Sequence of chain 1.C:
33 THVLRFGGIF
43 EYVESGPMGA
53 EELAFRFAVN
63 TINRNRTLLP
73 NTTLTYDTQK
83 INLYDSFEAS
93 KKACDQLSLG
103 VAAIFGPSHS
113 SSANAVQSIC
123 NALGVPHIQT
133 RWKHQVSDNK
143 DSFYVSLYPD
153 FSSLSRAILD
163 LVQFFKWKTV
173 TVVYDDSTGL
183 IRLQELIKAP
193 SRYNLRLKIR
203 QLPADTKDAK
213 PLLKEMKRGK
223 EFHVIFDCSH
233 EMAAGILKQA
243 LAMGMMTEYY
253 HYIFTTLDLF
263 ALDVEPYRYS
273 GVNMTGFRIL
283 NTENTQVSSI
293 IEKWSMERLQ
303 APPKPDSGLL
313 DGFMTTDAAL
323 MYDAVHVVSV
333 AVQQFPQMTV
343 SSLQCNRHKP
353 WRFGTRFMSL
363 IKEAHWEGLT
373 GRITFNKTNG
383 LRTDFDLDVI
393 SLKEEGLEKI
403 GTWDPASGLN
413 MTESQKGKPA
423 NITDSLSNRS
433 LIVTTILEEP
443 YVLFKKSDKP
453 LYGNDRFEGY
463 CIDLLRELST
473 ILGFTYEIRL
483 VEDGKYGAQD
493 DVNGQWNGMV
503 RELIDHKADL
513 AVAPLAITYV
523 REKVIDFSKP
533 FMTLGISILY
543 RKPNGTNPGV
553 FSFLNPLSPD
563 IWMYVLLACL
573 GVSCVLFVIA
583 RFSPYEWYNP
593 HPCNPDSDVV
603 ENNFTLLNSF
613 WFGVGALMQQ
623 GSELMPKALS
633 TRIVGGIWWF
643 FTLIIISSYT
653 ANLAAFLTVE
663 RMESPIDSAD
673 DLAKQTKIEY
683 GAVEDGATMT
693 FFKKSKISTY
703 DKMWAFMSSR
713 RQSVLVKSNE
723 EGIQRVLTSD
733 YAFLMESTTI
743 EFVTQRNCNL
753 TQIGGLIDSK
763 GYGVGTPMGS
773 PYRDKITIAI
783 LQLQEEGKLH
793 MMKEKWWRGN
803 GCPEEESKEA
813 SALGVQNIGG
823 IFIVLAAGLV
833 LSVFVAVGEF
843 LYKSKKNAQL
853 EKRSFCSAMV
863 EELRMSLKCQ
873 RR

This protein binds this small molecule.
Small molecule (SMILES): CC(=O)N[C@H]1[C@H](O[C@H]2[C@H](O)[C@@H](NC(C)=O)CO[C@@H]2CO)O[C@H](CO)[C@@H](O[C@@H]2O[C@H](CO[C@H]3O[C@H](CO)[C@@H](O)[C@H](O)[C@@H]3O[C@@H]3O[C@H](CO)[C@@H](O[C@@H]4O[C@H](CO)[C@H](O)[C@H](O)[C@H]4O)[C@H](O)[C@H]3NC(C)=O)[C@@H](O)[C@H](O[C@H]3O[C@H](CO)[C@@H](O)[C@H](O)[C@@H]3O[C@@H]3O[C@H](CO)[C@@H](O)[C@H](O)[C@H]3NC(C)=O)[C@@H]2O)[C@@H]1O

Binding-site contacts:
Ligand atom C7 contacts residue ASN378 of chain 1.C at 3.6 Å.
Ligand atom O4 contacts residue GLU217 of chain 1.D at 2.9 Å (salt-bridge).
Ligand atom O4 contacts residue ARG158 of chain 1.C at 3.0 Å (salt-bridge).
Ligand atom O3 contacts residue SER409 of chain 1.C at 4.0 Å.
Ligand atom O4 contacts residue ARG194 of chain 1.C at 2.8 Å (salt-bridge).
Ligand atom C3 contacts residue ARG158 of chain 1.C at 3.9 Å.
Ligand atom C2 contacts residue THR380 of chain 1.C at 3.8 Å.
Ligand atom O5 contacts residue ASN378 of chain 1.C at 2.5 Å (h-bond).
Ligand atom C1 contacts residue ASN378 of chain 1.C at 1.5 Å.
Ligand atom C8 contacts residue ASP162 of chain 1.C at 3.2 Å.
Ligand atom N2 contacts residue ASN378 of chain 1.C at 2.9 Å (h-bond).
Ligand atom O3 contacts residue ARG158 of chain 1.C at 3.9 Å.
Ligand atom C3 contacts residue ASN378 of chain 1.C at 3.8 Å.
Ligand atom O2 contacts residue ARG158 of chain 1.C at 2.9 Å (salt-bridge).
Ligand atom O4 contacts residue ALA408 of chain 1.C at 3.5 Å (h-bond).
Ligand atom O4 contacts residue ARG220 of chain 1.D at 3.2 Å (salt-bridge).
Ligand atom C2 contacts residue ASN378 of chain 1.C at 2.7 Å.
Ligand atom C2 contacts residue ARG194 of chain 1.C at 3.7 Å.
Ligand atom O4 contacts residue GLY410 of chain 1.C at 3.9 Å.
Ligand atom O6 contacts residue ARG194 of chain 1.C at 3.5 Å (salt-bridge).
Ligand atom C5 contacts residue ASN378 of chain 1.C at 3.7 Å.
Ligand atom O4 contacts residue SER409 of chain 1.C at 3.3 Å (h-bond).
Ligand atom C7 contacts residue ASN381 of chain 1.C at 3.9 Å.
Ligand atom C8 contacts residue THR380 of chain 1.C at 3.6 Å.
Ligand atom O2 contacts residue ARG194 of chain 1.C at 3.6 Å.
Ligand atom C4 contacts residue ARG158 of chain 1.C at 3.6 Å.
Ligand atom O3 contacts residue ARG194 of chain 1.C at 3.6 Å (salt-bridge).
Ligand atom C8 contacts residue ARG158 of chain 1.C at 3.6 Å.
Ligand atom C2 contacts residue ARG158 of chain 1.C at 3.6 Å.
Ligand atom O3 contacts residue ARG194 of chain 1.C at 3.4 Å.
Ligand atom C4 contacts residue ARG194 of chain 1.C at 3.9 Å.
Ligand atom C5 contacts residue ARG194 of chain 1.C at 4.0 Å.
Ligand atom O3 contacts residue THR380 of chain 1.C at 3.6 Å.
Ligand atom C8 contacts residue ASN381 of chain 1.C at 3.4 Å.
Ligand atom C6 contacts residue ARG194 of chain 1.C at 3.4 Å.
Ligand atom O3 contacts residue GLY410 of chain 1.C at 3.5 Å.
Ligand atom O6 contacts residue TYR195 of chain 1.C at 4.0 Å.
Ligand atom C1 contacts residue ARG158 of chain 1.C at 3.9 Å.
Ligand atom C4 contacts residue ARG220 of chain 1.D at 3.9 Å.
Ligand atom O4 contacts residue TYR195 of chain 1.C at 3.8 Å.

Sequence of chain 1.D:
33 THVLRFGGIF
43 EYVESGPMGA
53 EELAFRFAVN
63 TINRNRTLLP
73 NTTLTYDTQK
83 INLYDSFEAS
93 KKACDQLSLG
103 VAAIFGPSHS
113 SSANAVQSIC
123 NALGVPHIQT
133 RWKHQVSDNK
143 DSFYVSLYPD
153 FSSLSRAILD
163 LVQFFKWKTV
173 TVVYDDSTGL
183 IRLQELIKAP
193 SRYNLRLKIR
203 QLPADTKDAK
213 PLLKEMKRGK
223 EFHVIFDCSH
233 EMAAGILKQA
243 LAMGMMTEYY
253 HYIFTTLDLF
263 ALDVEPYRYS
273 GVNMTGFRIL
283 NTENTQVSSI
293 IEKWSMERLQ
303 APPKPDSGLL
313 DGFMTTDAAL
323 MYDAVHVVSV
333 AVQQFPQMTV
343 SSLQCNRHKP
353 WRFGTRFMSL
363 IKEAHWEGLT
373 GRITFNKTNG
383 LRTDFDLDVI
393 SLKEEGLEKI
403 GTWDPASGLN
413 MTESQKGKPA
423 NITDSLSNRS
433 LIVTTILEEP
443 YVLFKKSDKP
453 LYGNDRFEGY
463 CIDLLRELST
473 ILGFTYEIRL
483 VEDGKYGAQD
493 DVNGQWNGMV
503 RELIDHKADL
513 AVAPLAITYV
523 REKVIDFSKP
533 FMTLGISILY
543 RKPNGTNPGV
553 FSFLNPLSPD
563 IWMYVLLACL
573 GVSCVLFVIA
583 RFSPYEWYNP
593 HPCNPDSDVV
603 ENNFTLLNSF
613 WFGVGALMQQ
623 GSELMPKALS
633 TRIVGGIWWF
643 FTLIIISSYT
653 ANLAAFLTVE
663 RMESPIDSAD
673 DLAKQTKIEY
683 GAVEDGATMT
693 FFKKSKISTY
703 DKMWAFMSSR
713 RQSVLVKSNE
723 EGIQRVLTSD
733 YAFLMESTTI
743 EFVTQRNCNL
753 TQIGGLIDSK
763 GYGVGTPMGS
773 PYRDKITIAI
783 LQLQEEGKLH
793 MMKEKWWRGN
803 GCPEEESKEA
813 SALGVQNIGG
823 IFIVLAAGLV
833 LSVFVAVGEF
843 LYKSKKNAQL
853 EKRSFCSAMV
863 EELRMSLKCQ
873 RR